Binding-site contacts:
Ligand atom C1 contacts residue ASN12 of chain 7.I at 2.1 Å.
Ligand atom C5 contacts residue ASN12 of chain 7.I at 4.0 Å.
Ligand atom O7 contacts residue ASN12 of chain 7.I at 3.7 Å.
Ligand atom C7 contacts residue ASN12 of chain 7.I at 3.9 Å.
Ligand atom C2 contacts residue ASN12 of chain 7.I at 3.2 Å.
Ligand atom N2 contacts residue ASN12 of chain 7.I at 3.8 Å.
Ligand atom O5 contacts residue ASN12 of chain 7.I at 2.6 Å (h-bond).

A protein and the small-molecule ligand that binds it are described below.
Small molecule (SMILES): CC(=O)N[C@H]1[C@H](O[C@H]2[C@H](O)[C@@H](NC(C)=O)CO[C@@H]2CO)O[C@H](CO)[C@@H](O)[C@@H]1O

Sequence of chain 7.I:
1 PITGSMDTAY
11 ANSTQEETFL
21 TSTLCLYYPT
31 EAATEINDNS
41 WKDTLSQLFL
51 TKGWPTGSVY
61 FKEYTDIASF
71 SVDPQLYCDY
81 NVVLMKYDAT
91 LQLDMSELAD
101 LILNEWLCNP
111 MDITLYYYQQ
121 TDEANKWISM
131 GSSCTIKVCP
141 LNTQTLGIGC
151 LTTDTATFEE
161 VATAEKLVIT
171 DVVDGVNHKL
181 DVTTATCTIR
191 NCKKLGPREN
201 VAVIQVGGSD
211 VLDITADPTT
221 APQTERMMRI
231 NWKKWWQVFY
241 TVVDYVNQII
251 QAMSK